A protein and the small-molecule ligand that binds it are described below.
Small molecule (SMILES): Cc1cn([C@H]2C[C@H](O[P](=O)(O)OC[C@H]3O[C@@H](n4ccc(N)nc4=O)C[C@@H]3O[P](=O)(O)OC[C@H]3O[C@@H](n4cnc5c(=O)nc(N)[nH]c54)C[C@@H]3O[P](=O)(O)OC[C@H]3O[C@@H](n4cnc5c(=O)nc(N)[nH]c54)C[C@@H]3O)[C@@H](CO[P](=O)(O)O[C@H]3C[C@H](n4cnc5c(=O)nc(N)[nH]c54)O[C@@H]3COP(=O)(O)O)O2)c(=O)[nH]c1=O

Sequence of chain 1.A:
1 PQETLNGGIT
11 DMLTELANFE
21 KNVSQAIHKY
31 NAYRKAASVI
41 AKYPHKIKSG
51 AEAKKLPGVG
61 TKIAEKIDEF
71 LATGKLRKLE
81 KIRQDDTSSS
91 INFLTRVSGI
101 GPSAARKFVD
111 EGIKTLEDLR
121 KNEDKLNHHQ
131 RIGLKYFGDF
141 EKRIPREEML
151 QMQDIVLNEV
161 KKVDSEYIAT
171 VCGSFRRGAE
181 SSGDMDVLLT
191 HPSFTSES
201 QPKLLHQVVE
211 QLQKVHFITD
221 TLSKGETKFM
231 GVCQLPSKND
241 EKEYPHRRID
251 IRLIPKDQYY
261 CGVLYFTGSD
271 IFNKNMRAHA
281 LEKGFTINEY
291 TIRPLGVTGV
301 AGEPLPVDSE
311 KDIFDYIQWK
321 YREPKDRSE

Binding-site contacts:
Ligand atom P contacts residue GLY60 of chain 1.A at 3.6 Å.
Ligand atom P contacts residue ILE63 of chain 1.A at 3.9 Å.
Ligand atom OP1 contacts residue PRO57 of chain 1.A at 3.8 Å.
Ligand atom O3' contacts residue ILE63 of chain 1.A at 3.8 Å.
Ligand atom C5' contacts residue GLY58 of chain 1.A at 3.2 Å.
Ligand atom N2 contacts residue HIS28 of chain 1.A at 3.7 Å.
Ligand atom OP2 contacts residue LYS62 of chain 1.A at 3.4 Å.
Ligand atom O3' contacts residue GLY58 of chain 1.A at 3.4 Å.
Ligand atom OP1 contacts residue LEU56 of chain 1.A at 3.7 Å.
Ligand atom OP2 contacts residue THR61 of chain 1.A at 3.7 Å.
Ligand atom OP3 contacts residue LYS29 of chain 1.A at 2.8 Å (salt-bridge).
Ligand atom OP1 contacts residue LYS62 of chain 1.A at 3.2 Å (salt-bridge).
Ligand atom C4' contacts residue GLY58 of chain 1.A at 3.2 Å.
Ligand atom C3' contacts residue LYS62 of chain 1.A at 3.6 Å.
Ligand atom OP1 contacts residue NA1 of chain 1.G at 2.9 Å (h-bond).
Ligand atom O5' contacts residue GLY60 of chain 1.A at 3.2 Å.
Ligand atom C5' contacts residue TYR33 of chain 1.A at 3.3 Å (hydrophobic).
Ligand atom OP1 contacts residue VAL59 of chain 1.A at 3.6 Å (h-bond).
Ligand atom OP2 contacts residue NA1 of chain 1.G at 3.6 Å (h-bond).
Ligand atom OP1 contacts residue LYS29 of chain 1.A at 3.6 Å.
Ligand atom C5' contacts residue GLY60 of chain 1.A at 3.5 Å.
Ligand atom P contacts residue LYS62 of chain 1.A at 3.6 Å.
Ligand atom OP2 contacts residue LYS66 of chain 1.A at 3.5 Å (salt-bridge).
Ligand atom OP1 contacts residue GLY60 of chain 1.A at 3.1 Å.
Ligand atom OP1 contacts residue ILE63 of chain 1.A at 2.7 Å (h-bond).
Ligand atom OP2 contacts residue VAL59 of chain 1.A at 3.8 Å.
Ligand atom OP1 contacts residue LYS62 of chain 1.A at 3.4 Å (salt-bridge).
Ligand atom P contacts residue GLY58 of chain 1.A at 3.9 Å.
Ligand atom OP2 contacts residue GLY60 of chain 1.A at 3.9 Å.
Ligand atom P contacts residue LYS62 of chain 1.A at 3.9 Å.
Ligand atom N3 contacts residue ALA32 of chain 1.A at 3.6 Å.
Ligand atom C3' contacts residue GLY60 of chain 1.A at 3.9 Å.
Ligand atom C2 contacts residue HIS28 of chain 1.A at 3.7 Å.
Ligand atom P contacts residue LYS29 of chain 1.A at 3.7 Å.
Ligand atom P contacts residue NA1 of chain 1.G at 3.7 Å.
Ligand atom OP2 contacts residue LYS62 of chain 1.A at 3.1 Å (salt-bridge).
Ligand atom OP1 contacts residue THR61 of chain 1.A at 3.6 Å.
Ligand atom O3' contacts residue VAL59 of chain 1.A at 3.8 Å.
Ligand atom OP1 contacts residue GLY58 of chain 1.A at 2.9 Å (h-bond).
Ligand atom O3' contacts residue LYS62 of chain 1.A at 3.8 Å.